Binding-site contacts:
Ligand atom O09 contacts residue LEU340 of chain 1.A at 3.9 Å.
Ligand atom C05 contacts residue PHE307 of chain 1.A at 3.6 Å (hydrophobic).
Ligand atom O09 contacts residue MET342 of chain 1.A at 3.4 Å (h-bond).
Ligand atom O01 contacts residue ASN322 of chain 1.A at 3.8 Å.
Ligand atom C10 contacts residue PHE307 of chain 1.A at 3.8 Å (hydrophobic).
Ligand atom C11 contacts residue MET342 of chain 1.A at 3.7 Å (hydrophobic).
Ligand atom O01 contacts residue ARG312 of chain 1.A at 3.2 Å (salt-bridge).
Ligand atom C04 contacts residue PHE307 of chain 1.A at 3.7 Å (hydrophobic).
Ligand atom O09 contacts residue ALA93 of chain 1.A at 3.1 Å.
Ligand atom O01 contacts residue PHE307 of chain 1.A at 3.7 Å.
Ligand atom C03 contacts residue ASN322 of chain 1.A at 3.7 Å.
Ligand atom C07 contacts residue TRP344 of chain 1.A at 3.5 Å (hydrophobic).
Ligand atom C03 contacts residue TYR184 of chain 1.A at 3.7 Å (hydrophobic).
Ligand atom C08 contacts residue MET342 of chain 1.A at 3.7 Å (hydrophobic).
Ligand atom C22 contacts residue PHE366 of chain 1.A at 3.9 Å (hydrophobic).
Ligand atom C02 contacts residue ASN322 of chain 1.A at 3.6 Å.
Ligand atom O19 contacts residue PHE366 of chain 1.A at 3.1 Å.
Ligand atom C28 contacts residue LEU340 of chain 1.A at 4.0 Å (hydrophobic).
Ligand atom C02 contacts residue PHE307 of chain 1.A at 3.7 Å (hydrophobic).
Ligand atom C08 contacts residue TRP344 of chain 1.A at 3.8 Å (hydrophobic).
Ligand atom C26 contacts residue PHE307 of chain 1.A at 3.9 Å (hydrophobic).
Ligand atom C13 contacts residue PHE308 of chain 1.A at 3.6 Å (hydrophobic).
Ligand atom C11 contacts residue PHE307 of chain 1.A at 3.9 Å (hydrophobic).
Ligand atom C07 contacts residue LEU340 of chain 1.A at 3.7 Å (hydrophobic).
Ligand atom O09 contacts residue GLY341 of chain 1.A at 3.8 Å.
Ligand atom C23 contacts residue PHE307 of chain 1.A at 3.6 Å (hydrophobic).
Ligand atom C11 contacts residue TRP344 of chain 1.A at 3.8 Å (hydrophobic).
Ligand atom C03 contacts residue PHE307 of chain 1.A at 3.7 Å (hydrophobic).
Ligand atom C21 contacts residue PHE307 of chain 1.A at 3.4 Å (hydrophobic).
Ligand atom C24 contacts residue PHE366 of chain 1.A at 3.4 Å (hydrophobic).
Ligand atom C06 contacts residue LEU340 of chain 1.A at 3.5 Å (hydrophobic).
Ligand atom C14 contacts residue MET342 of chain 1.A at 4.0 Å (hydrophobic).
Ligand atom O01 contacts residue TRP182 of chain 1.A at 3.5 Å.
Ligand atom C12 contacts residue PHE307 of chain 1.A at 3.8 Å (hydrophobic).
Ligand atom C04 contacts residue TYR184 of chain 1.A at 3.5 Å (hydrophobic).
Ligand atom C22 contacts residue PHE307 of chain 1.A at 3.5 Å (hydrophobic).
Ligand atom C28 contacts residue TRP324 of chain 1.A at 3.9 Å (hydrophobic).
Ligand atom C15 contacts residue TRP344 of chain 1.A at 3.7 Å (hydrophobic).
Ligand atom C26 contacts residue LEU340 of chain 1.A at 3.9 Å (hydrophobic).
Ligand atom C12 contacts residue PHE147 of chain 1.A at 3.6 Å (hydrophobic).

This protein binds this small molecule.
Small molecule (SMILES): C[C@@H]1CCC/C=C/C=C\[C@H](O)C[C@@H](O)C/C=C/C=C/[C@@H](O)C/C=C/C=C\C(=O)O1

Sequence of chain 1.A:
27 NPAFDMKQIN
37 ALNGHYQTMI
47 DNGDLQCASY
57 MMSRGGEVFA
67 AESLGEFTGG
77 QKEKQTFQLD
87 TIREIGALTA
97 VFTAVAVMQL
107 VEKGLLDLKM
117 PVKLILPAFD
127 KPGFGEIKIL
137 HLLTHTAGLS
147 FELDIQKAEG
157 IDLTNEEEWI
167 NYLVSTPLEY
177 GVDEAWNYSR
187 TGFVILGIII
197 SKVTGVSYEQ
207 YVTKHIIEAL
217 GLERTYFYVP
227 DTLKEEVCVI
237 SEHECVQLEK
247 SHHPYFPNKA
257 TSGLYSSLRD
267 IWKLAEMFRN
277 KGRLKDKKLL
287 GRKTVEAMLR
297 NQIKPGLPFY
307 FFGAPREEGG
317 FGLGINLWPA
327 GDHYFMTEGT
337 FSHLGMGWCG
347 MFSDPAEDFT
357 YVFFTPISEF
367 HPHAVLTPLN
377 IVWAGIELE